The small molecule below binds the protein below.
Small molecule (SMILES): Cc1ccc(Cl)c(Nc2ccccc2C(=O)O)c1Cl

Binding-site contacts:
Ligand atom C1B contacts residue LEU248 of chain 1.A at 4.2 Å (hydrophobic).
Ligand atom C5 contacts residue VAL250 of chain 1.A at 3.8 Å (hydrophobic).
Ligand atom C1B contacts residue ALA249 of chain 1.A at 4.0 Å (hydrophobic).
Ligand atom C1 contacts residue VAL250 of chain 1.A at 3.6 Å (hydrophobic).
Ligand atom C2 contacts residue ALA249 of chain 1.A at 4.5 Å (hydrophobic).
Ligand atom C7 contacts residue GLU323 of chain 1.A at 3.6 Å.
Ligand atom CL2 contacts residue LEU248 of chain 1.A at 2.8 Å.
Ligand atom CL2 contacts residue ALA249 of chain 1.A at 3.2 Å.
Ligand atom OH contacts residue ALA249 of chain 1.A at 3.5 Å.
Ligand atom N contacts residue VAL250 of chain 1.A at 3.5 Å (h-bond).
Ligand atom OH contacts residue GLU323 of chain 1.A at 3.8 Å.
Ligand atom CL1 contacts residue HIS247 of chain 1.A at 2.5 Å.
Ligand atom C3 contacts residue VAL250 of chain 1.A at 3.5 Å (hydrophobic).
Ligand atom C3B contacts residue HIS247 of chain 1.A at 4.1 Å.
Ligand atom C4 contacts residue VAL250 of chain 1.A at 3.7 Å (hydrophobic).
Ligand atom N contacts residue ALA249 of chain 1.A at 3.5 Å.
Ligand atom C1B contacts residue HIS247 of chain 1.A at 3.8 Å.
Ligand atom C6B contacts residue ALA249 of chain 1.A at 3.9 Å (hydrophobic).
Ligand atom C6B contacts residue LEU248 of chain 1.A at 3.4 Å (hydrophobic).
Ligand atom C6 contacts residue VAL250 of chain 1.A at 3.8 Å (hydrophobic).
Ligand atom C2 contacts residue VAL250 of chain 1.A at 3.5 Å (hydrophobic).
Ligand atom N contacts residue HIS247 of chain 1.A at 3.7 Å.
Ligand atom C5B contacts residue LEU248 of chain 1.A at 3.7 Å (hydrophobic).
Ligand atom C7 contacts residue VAL250 of chain 1.A at 3.6 Å (hydrophobic).
Ligand atom OXT contacts residue VAL250 of chain 1.A at 4.0 Å.
Ligand atom OH contacts residue VAL250 of chain 1.A at 3.1 Å (h-bond).
Ligand atom C3 contacts residue HIS247 of chain 1.A at 3.8 Å.
Ligand atom OXT contacts residue GLU323 of chain 1.A at 3.1 Å (salt-bridge).
Ligand atom C2B contacts residue HIS247 of chain 1.A at 3.4 Å.
Ligand atom C2 contacts residue HIS247 of chain 1.A at 4.4 Å.
Ligand atom C4B contacts residue LEU233 of chain 1.A at 4.5 Å (hydrophobic).
Ligand atom C5B contacts residue LEU233 of chain 1.A at 4.2 Å (hydrophobic).

Sequence of chain 1.A:
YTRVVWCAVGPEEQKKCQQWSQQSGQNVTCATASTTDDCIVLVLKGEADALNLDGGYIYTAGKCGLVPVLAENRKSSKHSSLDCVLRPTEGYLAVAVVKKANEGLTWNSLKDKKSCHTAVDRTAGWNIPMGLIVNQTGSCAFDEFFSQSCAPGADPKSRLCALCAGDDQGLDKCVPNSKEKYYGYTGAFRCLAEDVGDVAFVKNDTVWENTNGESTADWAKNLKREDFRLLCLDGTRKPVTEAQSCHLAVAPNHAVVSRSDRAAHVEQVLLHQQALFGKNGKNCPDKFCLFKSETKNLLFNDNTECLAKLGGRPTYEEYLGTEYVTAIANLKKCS